Binding-site contacts:
Ligand atom OXT contacts residue ALA176 of chain 1.B at 2.8 Å (h-bond).
Ligand atom CA contacts residue MN1 of chain 1.H at 2.9 Å.
Ligand atom CB contacts residue PHE172 of chain 1.B at 3.6 Å (hydrophobic).
Ligand atom OXT contacts residue ASP177 of chain 1.B at 4.1 Å.
Ligand atom CB contacts residue TRP21 of chain 1.B at 4.2 Å (hydrophobic).
Ligand atom O contacts residue ALA176 of chain 1.B at 3.5 Å (h-bond).
Ligand atom OXT contacts residue MN1 of chain 1.H at 4.2 Å.
Ligand atom O3 contacts residue MN1 of chain 1.H at 2.1 Å.
Ligand atom C contacts residue GLY174 of chain 1.B at 3.2 Å.
Ligand atom C contacts residue PRO175 of chain 1.B at 3.7 Å (hydrophobic).
Ligand atom C contacts residue MN1 of chain 1.H at 2.9 Å.
Ligand atom O3 contacts residue PHE172 of chain 1.B at 4.2 Å.
Ligand atom O contacts residue GLU151 of chain 1.B at 3.1 Å (salt-bridge).
Ligand atom CB contacts residue GLY174 of chain 1.B at 4.2 Å.
Ligand atom OXT contacts residue GLY174 of chain 1.B at 3.2 Å.
Ligand atom CB contacts residue ARG72 of chain 1.B at 4.0 Å.
Ligand atom O contacts residue MN1 of chain 1.H at 2.2 Å.
Ligand atom C contacts residue ALA176 of chain 1.B at 3.6 Å (hydrophobic).
Ligand atom C contacts residue GLU151 of chain 1.B at 3.9 Å.
Ligand atom CA contacts residue GLY174 of chain 1.B at 3.6 Å.
Ligand atom CA contacts residue GLN149 of chain 1.B at 3.9 Å.
Ligand atom O3 contacts residue GLY174 of chain 1.B at 4.0 Å.
Ligand atom CA contacts residue ARG72 of chain 1.B at 3.8 Å.
Ligand atom O contacts residue PRO175 of chain 1.B at 4.0 Å.
Ligand atom O contacts residue GLY174 of chain 1.B at 3.4 Å.
Ligand atom CA contacts residue PHE172 of chain 1.B at 4.2 Å (hydrophobic).
Ligand atom O3 contacts residue ASP177 of chain 1.B at 4.2 Å.
Ligand atom OXT contacts residue PRO175 of chain 1.B at 3.1 Å (h-bond).
Ligand atom CA contacts residue GLU151 of chain 1.B at 3.9 Å.
Ligand atom C contacts residue ASP177 of chain 1.B at 4.0 Å.
Ligand atom O3 contacts residue GLU151 of chain 1.B at 3.2 Å (salt-bridge).
Ligand atom O3 contacts residue GLN149 of chain 1.B at 3.1 Å (h-bond).
Ligand atom O3 contacts residue ARG72 of chain 1.B at 2.9 Å (salt-bridge).
Ligand atom O contacts residue ASP177 of chain 1.B at 3.0 Å (salt-bridge).
Ligand atom CB contacts residue MN1 of chain 1.H at 4.3 Å.
Ligand atom O contacts residue VAL120 of chain 1.A at 4.3 Å.
Ligand atom CB contacts residue LEU214 of chain 1.B at 3.7 Å (hydrophobic).

Sequence of chain 1.B:
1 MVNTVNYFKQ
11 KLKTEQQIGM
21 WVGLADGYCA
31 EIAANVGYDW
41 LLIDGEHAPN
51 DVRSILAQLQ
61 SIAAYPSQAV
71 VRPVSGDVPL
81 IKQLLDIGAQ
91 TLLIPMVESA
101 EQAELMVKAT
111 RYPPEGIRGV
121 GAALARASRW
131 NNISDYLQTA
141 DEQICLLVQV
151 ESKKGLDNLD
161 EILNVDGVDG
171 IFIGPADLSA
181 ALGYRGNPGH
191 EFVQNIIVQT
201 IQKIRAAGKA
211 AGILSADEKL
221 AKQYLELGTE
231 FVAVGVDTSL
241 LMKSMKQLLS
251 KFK

A protein and the small-molecule ligand that binds it are described below.
Small molecule (SMILES): CC(=O)C(=O)O

Sequence of chain 1.A:
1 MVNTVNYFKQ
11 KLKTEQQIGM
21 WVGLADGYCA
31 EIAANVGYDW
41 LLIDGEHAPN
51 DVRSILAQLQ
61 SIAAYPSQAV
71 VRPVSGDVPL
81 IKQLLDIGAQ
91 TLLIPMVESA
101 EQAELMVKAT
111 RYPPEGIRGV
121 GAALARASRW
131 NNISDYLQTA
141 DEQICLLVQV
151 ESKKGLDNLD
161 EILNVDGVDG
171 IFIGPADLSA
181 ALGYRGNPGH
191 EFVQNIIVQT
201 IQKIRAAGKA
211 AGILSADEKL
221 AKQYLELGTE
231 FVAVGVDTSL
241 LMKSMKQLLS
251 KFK